A small-molecule ligand and the protein it binds are described below.
Small molecule (SMILES): Cc1cn([C@H]2C[C@H](O)[C@@H](CO[P](=O)(O)O[P](=O)(O)O[P](=O)(O)O[P](=O)(O)O[P](=O)(O)OC[C@H]3O[C@@H](n4cnc5c(N)ncnc54)[C@H](O)[C@@H]3O)O2)c(=O)[nH]c1=O

Sequence of chain 1.D:
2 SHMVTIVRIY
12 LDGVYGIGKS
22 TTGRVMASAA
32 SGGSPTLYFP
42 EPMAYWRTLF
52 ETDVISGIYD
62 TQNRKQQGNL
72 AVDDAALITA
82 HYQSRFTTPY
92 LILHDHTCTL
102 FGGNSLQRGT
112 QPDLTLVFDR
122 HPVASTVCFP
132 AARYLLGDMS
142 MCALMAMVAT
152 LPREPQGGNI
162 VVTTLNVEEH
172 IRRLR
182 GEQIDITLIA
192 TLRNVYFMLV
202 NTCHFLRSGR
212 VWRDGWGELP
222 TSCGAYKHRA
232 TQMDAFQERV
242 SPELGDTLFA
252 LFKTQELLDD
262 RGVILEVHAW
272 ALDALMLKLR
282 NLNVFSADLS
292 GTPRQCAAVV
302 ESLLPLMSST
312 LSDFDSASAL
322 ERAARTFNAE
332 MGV

Binding-site contacts:
Ligand atom C6A contacts residue GLY292 of chain 1.D at 3.5 Å.
Ligand atom O2D contacts residue GLY19 of chain 1.D at 3.2 Å.
Ligand atom N6A contacts residue GLY292 of chain 1.D at 2.8 Å (h-bond).
Ligand atom C4A contacts residue ARG174 of chain 1.D at 3.4 Å.
Ligand atom O1C contacts residue SER21 of chain 1.D at 3.5 Å.
Ligand atom PC contacts residue LYS20 of chain 1.D at 3.3 Å.
Ligand atom C4B contacts residue PHE130 of chain 1.D at 3.5 Å (hydrophobic).
Ligand atom N1A contacts residue ARG174 of chain 1.D at 3.0 Å (salt-bridge).
Ligand atom O2E contacts residue THR22 of chain 1.D at 2.7 Å (h-bond).
Ligand atom O1D contacts residue GLY19 of chain 1.D at 2.6 Å (h-bond).
Ligand atom C6B contacts residue PHE87 of chain 1.D at 3.3 Å (hydrophobic).
Ligand atom O1A contacts residue TRP47 of chain 1.D at 3.5 Å.
Ligand atom C2E contacts residue TYR60 of chain 1.D at 3.3 Å (hydrophobic).
Ligand atom O4B contacts residue PHE130 of chain 1.D at 3.5 Å.
Ligand atom O2D contacts residue LYS20 of chain 1.D at 2.8 Å (salt-bridge).
Ligand atom N3A contacts residue ARG174 of chain 1.D at 3.5 Å (salt-bridge).
Ligand atom O1D contacts residue GLY17 of chain 1.D at 3.2 Å.
Ligand atom N6A contacts residue PRO294 of chain 1.D at 3.0 Å (h-bond).
Ligand atom C2F contacts residue THR22 of chain 1.D at 3.5 Å.
Ligand atom C2B contacts residue PHE87 of chain 1.D at 3.3 Å (hydrophobic).
Ligand atom O1C contacts residue LYS20 of chain 1.D at 3.4 Å (salt-bridge).
Ligand atom C6A contacts residue ARG174 of chain 1.D at 3.2 Å.
Ligand atom N6A contacts residue THR293 of chain 1.D at 3.3 Å.
Ligand atom O3E contacts residue TYR60 of chain 1.D at 2.1 Å (h-bond).
Ligand atom O4B contacts residue GLN84 of chain 1.D at 2.8 Å (h-bond).
Ligand atom N3B contacts residue PHE130 of chain 1.D at 3.4 Å.
Ligand atom C3E contacts residue TYR60 of chain 1.D at 3.2 Å (hydrophobic).
Ligand atom O1D contacts residue ILE18 of chain 1.D at 3.2 Å (h-bond).
Ligand atom N3B contacts residue GLN84 of chain 1.D at 3.2 Å (h-bond).
Ligand atom N1A contacts residue GLY292 of chain 1.D at 3.4 Å (h-bond).
Ligand atom C5B contacts residue PHE87 of chain 1.D at 3.5 Å (hydrophobic).
Ligand atom C2A contacts residue ARG174 of chain 1.D at 3.4 Å.
Ligand atom O2D contacts residue SER21 of chain 1.D at 2.5 Å (h-bond).
Ligand atom C5A contacts residue ARG174 of chain 1.D at 3.3 Å.
Ligand atom O2C contacts residue LYS20 of chain 1.D at 2.4 Å (salt-bridge).
Ligand atom C8A contacts residue THR22 of chain 1.D at 3.0 Å.
Ligand atom N1B contacts residue PHE87 of chain 1.D at 3.3 Å.
Ligand atom O3C contacts residue GLY17 of chain 1.D at 2.8 Å (h-bond).
Ligand atom O1A contacts residue MET44 of chain 1.D at 3.3 Å.
Ligand atom O1A contacts residue GLU42 of chain 1.D at 2.7 Å (salt-bridge).